Sequence of chain 1.A:
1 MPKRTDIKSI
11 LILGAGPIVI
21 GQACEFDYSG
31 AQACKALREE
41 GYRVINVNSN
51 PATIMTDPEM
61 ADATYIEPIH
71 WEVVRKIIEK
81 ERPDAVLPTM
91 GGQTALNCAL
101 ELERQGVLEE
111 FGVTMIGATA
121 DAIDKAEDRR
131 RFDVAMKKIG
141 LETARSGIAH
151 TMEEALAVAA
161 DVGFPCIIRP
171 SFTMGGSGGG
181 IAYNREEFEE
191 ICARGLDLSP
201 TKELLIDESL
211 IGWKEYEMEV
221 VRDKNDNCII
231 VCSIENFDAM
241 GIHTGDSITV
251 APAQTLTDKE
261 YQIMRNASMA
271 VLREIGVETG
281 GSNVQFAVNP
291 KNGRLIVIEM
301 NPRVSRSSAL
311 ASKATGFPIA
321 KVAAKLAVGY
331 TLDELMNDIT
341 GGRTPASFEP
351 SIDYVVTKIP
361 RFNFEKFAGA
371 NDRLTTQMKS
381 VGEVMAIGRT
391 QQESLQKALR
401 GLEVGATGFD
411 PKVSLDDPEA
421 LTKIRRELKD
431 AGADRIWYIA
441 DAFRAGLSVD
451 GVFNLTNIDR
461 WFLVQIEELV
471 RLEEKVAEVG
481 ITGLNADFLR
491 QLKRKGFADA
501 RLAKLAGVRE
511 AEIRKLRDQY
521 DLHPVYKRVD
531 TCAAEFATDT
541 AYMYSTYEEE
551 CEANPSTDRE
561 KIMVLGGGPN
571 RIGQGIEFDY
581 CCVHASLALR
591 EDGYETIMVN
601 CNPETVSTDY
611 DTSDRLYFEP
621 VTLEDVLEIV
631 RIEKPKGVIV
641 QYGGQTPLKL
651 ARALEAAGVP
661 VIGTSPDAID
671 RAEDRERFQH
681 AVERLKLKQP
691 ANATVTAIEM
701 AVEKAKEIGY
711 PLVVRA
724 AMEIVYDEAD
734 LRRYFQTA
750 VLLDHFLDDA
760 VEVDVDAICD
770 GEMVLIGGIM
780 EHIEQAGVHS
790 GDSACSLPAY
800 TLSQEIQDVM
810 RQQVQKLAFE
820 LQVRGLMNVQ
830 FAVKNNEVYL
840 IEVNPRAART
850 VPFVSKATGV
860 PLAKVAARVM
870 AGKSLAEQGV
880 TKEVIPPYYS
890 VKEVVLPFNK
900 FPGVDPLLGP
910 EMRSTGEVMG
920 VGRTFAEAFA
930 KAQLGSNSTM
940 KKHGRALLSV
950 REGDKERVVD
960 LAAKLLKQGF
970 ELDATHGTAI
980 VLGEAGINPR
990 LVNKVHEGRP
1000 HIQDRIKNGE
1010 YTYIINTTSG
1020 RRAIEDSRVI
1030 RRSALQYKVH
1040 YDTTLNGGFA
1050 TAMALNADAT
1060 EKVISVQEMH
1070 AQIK

Binding-site contacts:
Ligand atom CD contacts residue LEU907 of chain 1.A at 3.6 Å (hydrophobic).
Ligand atom OXT contacts residue THR1042 of chain 1.A at 2.6 Å (h-bond).
Ligand atom O contacts residue THR1042 of chain 1.A at 2.9 Å (h-bond).
Ligand atom NE contacts residue GLU892 of chain 1.A at 2.7 Å (salt-bridge).
Ligand atom NE contacts residue VAL893 of chain 1.A at 3.8 Å.
Ligand atom N contacts residue HIS1039 of chain 1.A at 4.3 Å.
Ligand atom C contacts residue ASP1041 of chain 1.A at 3.9 Å.
Ligand atom CD contacts residue ASP791 of chain 1.A at 3.2 Å.
Ligand atom C contacts residue THR1042 of chain 1.A at 3.4 Å.
Ligand atom N contacts residue ASP1041 of chain 1.A at 3.5 Å (salt-bridge).
Ligand atom OXT contacts residue LEU907 of chain 1.A at 3.7 Å.
Ligand atom O contacts residue THR1043 of chain 1.A at 4.2 Å.
Ligand atom NE contacts residue ASP791 of chain 1.A at 3.0 Å (salt-bridge).
Ligand atom O contacts residue LEU907 of chain 1.A at 3.9 Å.
Ligand atom CB contacts residue LEU907 of chain 1.A at 4.0 Å (hydrophobic).
Ligand atom CG contacts residue VAL893 of chain 1.A at 4.4 Å (hydrophobic).
Ligand atom CG contacts residue GLU783 of chain 1.A at 4.0 Å.
Ligand atom N contacts residue TYR1040 of chain 1.A at 2.6 Å (h-bond).
Ligand atom CD contacts residue GLU892 of chain 1.A at 3.7 Å.
Ligand atom CG contacts residue GLU892 of chain 1.A at 3.9 Å.
Ligand atom C contacts residue LEU907 of chain 1.A at 3.9 Å (hydrophobic).
Ligand atom NE contacts residue ALA793 of chain 1.A at 3.6 Å (h-bond).
Ligand atom NE contacts residue SER792 of chain 1.A at 4.0 Å.
Ligand atom CD contacts residue VAL893 of chain 1.A at 3.9 Å (hydrophobic).
Ligand atom CG contacts residue LEU895 of chain 1.A at 4.0 Å (hydrophobic).
Ligand atom NE contacts residue GLU783 of chain 1.A at 2.7 Å (salt-bridge).
Ligand atom CD contacts residue GLU783 of chain 1.A at 3.2 Å.
Ligand atom CD contacts residue LEU895 of chain 1.A at 4.4 Å (hydrophobic).
Ligand atom CG contacts residue LEU907 of chain 1.A at 4.3 Å (hydrophobic).
Ligand atom O contacts residue GLU783 of chain 1.A at 4.4 Å.
Ligand atom O contacts residue TYR1040 of chain 1.A at 4.0 Å.
Ligand atom CA contacts residue LEU907 of chain 1.A at 4.4 Å (hydrophobic).
Ligand atom OXT contacts residue ASP1041 of chain 1.A at 4.2 Å.
Ligand atom O contacts residue ASP1041 of chain 1.A at 3.4 Å.
Ligand atom CB contacts residue GLU783 of chain 1.A at 3.7 Å.
Ligand atom OXT contacts residue TYR1040 of chain 1.A at 4.2 Å.
Ligand atom CA contacts residue TYR1040 of chain 1.A at 3.7 Å (hydrophobic).
Ligand atom C contacts residue TYR1040 of chain 1.A at 3.7 Å (hydrophobic).

The small molecule below binds the protein below.
Small molecule (SMILES): NCCC[C@H](N)C(=O)O